A protein and the small-molecule ligand that binds it are described below.
Small molecule (SMILES): CC(=O)N[C@@H]1[C@@H](O)[C@H](O)[C@@H](CO)O[C@H]1O

Sequence of chain 1.B:
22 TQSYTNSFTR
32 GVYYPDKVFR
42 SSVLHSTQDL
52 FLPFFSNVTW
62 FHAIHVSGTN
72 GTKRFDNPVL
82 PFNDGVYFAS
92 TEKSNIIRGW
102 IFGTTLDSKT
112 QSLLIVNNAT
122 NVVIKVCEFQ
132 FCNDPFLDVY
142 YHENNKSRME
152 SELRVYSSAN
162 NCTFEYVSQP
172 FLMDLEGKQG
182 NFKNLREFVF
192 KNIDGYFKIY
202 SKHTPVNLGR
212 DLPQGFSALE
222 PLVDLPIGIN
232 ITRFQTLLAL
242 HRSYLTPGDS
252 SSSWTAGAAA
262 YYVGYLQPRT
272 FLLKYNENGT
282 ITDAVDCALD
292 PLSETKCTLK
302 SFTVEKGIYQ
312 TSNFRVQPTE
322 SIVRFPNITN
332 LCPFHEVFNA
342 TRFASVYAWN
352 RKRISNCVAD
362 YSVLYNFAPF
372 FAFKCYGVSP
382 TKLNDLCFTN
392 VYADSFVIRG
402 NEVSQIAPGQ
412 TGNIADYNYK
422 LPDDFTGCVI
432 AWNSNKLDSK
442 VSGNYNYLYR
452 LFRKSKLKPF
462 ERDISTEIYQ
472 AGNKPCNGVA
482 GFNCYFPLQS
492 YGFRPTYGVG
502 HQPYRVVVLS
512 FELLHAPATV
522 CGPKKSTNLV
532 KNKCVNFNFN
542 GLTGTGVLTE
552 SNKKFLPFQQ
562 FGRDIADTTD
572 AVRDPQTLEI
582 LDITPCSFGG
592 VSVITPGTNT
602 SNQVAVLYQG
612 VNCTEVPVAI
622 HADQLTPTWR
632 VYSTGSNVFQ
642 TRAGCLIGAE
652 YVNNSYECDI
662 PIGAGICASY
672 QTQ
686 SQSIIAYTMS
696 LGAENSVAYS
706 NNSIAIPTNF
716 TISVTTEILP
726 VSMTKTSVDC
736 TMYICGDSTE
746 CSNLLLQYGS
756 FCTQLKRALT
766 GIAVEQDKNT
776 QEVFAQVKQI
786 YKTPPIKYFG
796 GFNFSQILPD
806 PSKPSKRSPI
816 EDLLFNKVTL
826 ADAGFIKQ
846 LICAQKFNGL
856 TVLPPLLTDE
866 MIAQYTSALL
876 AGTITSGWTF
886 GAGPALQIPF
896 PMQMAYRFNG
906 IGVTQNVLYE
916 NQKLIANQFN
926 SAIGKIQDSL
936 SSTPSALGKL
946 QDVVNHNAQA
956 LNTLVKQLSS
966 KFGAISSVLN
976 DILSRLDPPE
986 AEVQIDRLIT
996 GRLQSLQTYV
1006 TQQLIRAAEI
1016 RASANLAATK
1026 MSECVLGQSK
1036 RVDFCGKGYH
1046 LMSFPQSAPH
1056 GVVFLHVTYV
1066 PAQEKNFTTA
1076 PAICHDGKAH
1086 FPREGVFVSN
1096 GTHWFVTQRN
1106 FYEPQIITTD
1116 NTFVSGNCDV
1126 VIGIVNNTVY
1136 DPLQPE

Binding-site contacts:
Ligand atom C1 contacts residue TYR793 of chain 1.C at 3.6 Å (hydrophobic).
Ligand atom C2 contacts residue ASN706 of chain 1.B at 2.5 Å.
Ligand atom C7 contacts residue ASN706 of chain 1.B at 3.7 Å.
Ligand atom C8 contacts residue ILE791 of chain 1.C at 3.7 Å (hydrophobic).
Ligand atom N2 contacts residue ASN706 of chain 1.B at 2.9 Å (h-bond).
Ligand atom C8 contacts residue ASN706 of chain 1.B at 4.4 Å.
Ligand atom C4 contacts residue ASN706 of chain 1.B at 4.2 Å.
Ligand atom N2 contacts residue ILE791 of chain 1.C at 4.0 Å.
Ligand atom O5 contacts residue TYR793 of chain 1.C at 3.6 Å.
Ligand atom O5 contacts residue ASN706 of chain 1.B at 2.4 Å (h-bond).
Ligand atom C5 contacts residue ASN706 of chain 1.B at 3.7 Å.
Ligand atom C6 contacts residue TYR793 of chain 1.C at 4.0 Å (hydrophobic).
Ligand atom C3 contacts residue ASN706 of chain 1.B at 3.8 Å.
Ligand atom C1 contacts residue ASN706 of chain 1.B at 1.4 Å.
Ligand atom C7 contacts residue ILE791 of chain 1.C at 4.2 Å (hydrophobic).
Ligand atom O7 contacts residue ASN706 of chain 1.B at 4.1 Å.
Ligand atom C5 contacts residue TYR793 of chain 1.C at 3.5 Å (hydrophobic).

Sequence of chain 1.C:
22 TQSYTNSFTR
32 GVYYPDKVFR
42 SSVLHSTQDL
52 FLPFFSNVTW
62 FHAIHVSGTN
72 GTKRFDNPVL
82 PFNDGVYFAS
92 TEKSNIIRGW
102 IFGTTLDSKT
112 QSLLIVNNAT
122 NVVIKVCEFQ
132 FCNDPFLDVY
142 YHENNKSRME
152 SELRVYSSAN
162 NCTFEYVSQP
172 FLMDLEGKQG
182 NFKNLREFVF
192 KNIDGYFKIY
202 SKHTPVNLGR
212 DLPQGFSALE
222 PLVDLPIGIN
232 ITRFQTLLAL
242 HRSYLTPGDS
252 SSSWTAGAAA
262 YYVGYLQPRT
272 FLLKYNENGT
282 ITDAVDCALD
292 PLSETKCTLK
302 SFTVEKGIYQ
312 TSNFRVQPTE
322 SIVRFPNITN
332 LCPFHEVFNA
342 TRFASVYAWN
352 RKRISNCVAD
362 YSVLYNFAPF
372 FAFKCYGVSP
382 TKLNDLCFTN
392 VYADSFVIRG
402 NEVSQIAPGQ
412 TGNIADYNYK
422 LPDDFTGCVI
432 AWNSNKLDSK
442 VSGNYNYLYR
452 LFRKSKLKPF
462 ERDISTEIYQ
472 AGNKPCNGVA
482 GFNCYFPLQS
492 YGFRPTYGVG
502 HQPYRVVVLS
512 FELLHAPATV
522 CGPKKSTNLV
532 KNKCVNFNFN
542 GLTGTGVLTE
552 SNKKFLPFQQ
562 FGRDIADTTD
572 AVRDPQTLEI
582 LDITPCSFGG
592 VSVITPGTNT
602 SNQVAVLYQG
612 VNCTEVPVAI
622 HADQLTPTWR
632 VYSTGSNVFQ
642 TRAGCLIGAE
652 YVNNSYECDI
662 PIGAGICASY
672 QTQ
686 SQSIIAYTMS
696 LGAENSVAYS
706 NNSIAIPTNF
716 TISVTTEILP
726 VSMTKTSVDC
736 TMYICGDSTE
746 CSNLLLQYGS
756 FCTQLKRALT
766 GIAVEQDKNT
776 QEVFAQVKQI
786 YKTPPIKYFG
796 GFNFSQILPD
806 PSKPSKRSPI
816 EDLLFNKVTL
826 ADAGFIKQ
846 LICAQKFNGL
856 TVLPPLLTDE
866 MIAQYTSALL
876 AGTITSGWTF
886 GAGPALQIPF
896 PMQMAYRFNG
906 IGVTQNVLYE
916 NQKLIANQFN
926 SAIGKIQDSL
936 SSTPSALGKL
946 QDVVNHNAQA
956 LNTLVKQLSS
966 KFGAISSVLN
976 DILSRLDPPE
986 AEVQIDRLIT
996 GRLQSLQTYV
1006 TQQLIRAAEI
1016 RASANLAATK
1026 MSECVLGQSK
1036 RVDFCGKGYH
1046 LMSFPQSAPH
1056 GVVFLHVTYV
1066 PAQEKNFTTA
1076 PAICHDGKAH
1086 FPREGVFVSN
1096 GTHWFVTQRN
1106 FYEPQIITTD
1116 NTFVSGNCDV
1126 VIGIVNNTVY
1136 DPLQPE